Sequence of chain 1.A:
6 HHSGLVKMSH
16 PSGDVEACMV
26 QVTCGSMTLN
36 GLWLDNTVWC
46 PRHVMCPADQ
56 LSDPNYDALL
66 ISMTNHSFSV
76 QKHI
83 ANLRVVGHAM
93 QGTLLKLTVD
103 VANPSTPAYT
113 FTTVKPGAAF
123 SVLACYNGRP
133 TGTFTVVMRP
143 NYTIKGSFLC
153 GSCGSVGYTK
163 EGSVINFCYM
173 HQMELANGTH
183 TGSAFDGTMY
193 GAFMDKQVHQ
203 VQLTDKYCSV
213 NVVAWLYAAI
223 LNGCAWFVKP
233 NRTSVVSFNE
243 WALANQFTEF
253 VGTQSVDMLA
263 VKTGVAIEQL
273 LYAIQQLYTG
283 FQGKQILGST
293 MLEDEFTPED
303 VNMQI

This small molecule binds to this protein.
Small molecule (SMILES): O=C(N[C@@H](CC1CCCCC1)C(=O)N[C@H](CO)C[C@@H]1CCNC1=O)OC1CCC(F)(F)CC1

Binding-site contacts:
Ligand atom C10 contacts residue GLN199 of chain 1.A at 3.7 Å.
Ligand atom N24 contacts residue PHE150 of chain 1.A at 3.1 Å (h-bond).
Ligand atom C04 contacts residue GLU176 of chain 1.A at 3.6 Å.
Ligand atom O27 contacts residue GLU176 of chain 1.A at 3.6 Å.
Ligand atom C23 contacts residue HIS173 of chain 1.A at 3.7 Å.
Ligand atom C15 contacts residue ASP197 of chain 1.A at 3.1 Å.
Ligand atom C21 contacts residue CYS155 of chain 1.A at 3.2 Å (hydrophobic).
Ligand atom F01 contacts residue VAL200 of chain 1.A at 2.8 Å.
Ligand atom C16 contacts residue LYS198 of chain 1.A at 3.4 Å.
Ligand atom F03 contacts residue VAL200 of chain 1.A at 3.8 Å.
Ligand atom N24 contacts residue GLU176 of chain 1.A at 2.9 Å (salt-bridge).
Ligand atom O31 contacts residue GLU176 of chain 1.A at 3.0 Å (salt-bridge).
Ligand atom O27 contacts residue HIS182 of chain 1.A at 3.4 Å.
Ligand atom O29 contacts residue CYS155 of chain 1.A at 2.6 Å (h-bond).
Ligand atom F03 contacts residue GLN202 of chain 1.A at 3.3 Å.
Ligand atom C05 contacts residue GLU176 of chain 1.A at 3.8 Å.
Ligand atom O29 contacts residue GLY153 of chain 1.A at 3.3 Å (h-bond).
Ligand atom C16 contacts residue ASP197 of chain 1.A at 3.3 Å.
Ligand atom C25 contacts residue GLU176 of chain 1.A at 3.7 Å.
Ligand atom N19 contacts residue CYS155 of chain 1.A at 3.0 Å (h-bond).
Ligand atom N09 contacts residue GLN199 of chain 1.A at 2.8 Å (h-bond).
Ligand atom C33 contacts residue GLU176 of chain 1.A at 3.5 Å.
Ligand atom F01 contacts residue HIS201 of chain 1.A at 3.2 Å.
Ligand atom C06 contacts residue GLU176 of chain 1.A at 3.0 Å.
Ligand atom O07 contacts residue GLN199 of chain 1.A at 3.7 Å.
Ligand atom C23 contacts residue GLU176 of chain 1.A at 3.5 Å.
Ligand atom C12 contacts residue GLN199 of chain 1.A at 3.6 Å.
Ligand atom C08 contacts residue GLN199 of chain 1.A at 3.7 Å.
Ligand atom O27 contacts residue HIS173 of chain 1.A at 2.7 Å (h-bond).
Ligand atom C28 contacts residue CYS155 of chain 1.A at 1.8 Å (hydrophobic).
Ligand atom C16 contacts residue GLN199 of chain 1.A at 3.8 Å.
Ligand atom C32 contacts residue GLU176 of chain 1.A at 3.7 Å.
Ligand atom C15 contacts residue TYR61 of chain 1.A at 3.4 Å (hydrophobic).
Ligand atom C20 contacts residue CYS155 of chain 1.A at 2.8 Å (hydrophobic).
Ligand atom N19 contacts residue GLN174 of chain 1.A at 3.3 Å (h-bond).
Ligand atom F03 contacts residue HIS201 of chain 1.A at 3.8 Å.
Ligand atom O29 contacts residue SER154 of chain 1.A at 3.3 Å (h-bond).
Ligand atom C11 contacts residue GLN199 of chain 1.A at 3.5 Å.
Ligand atom O31 contacts residue MET175 of chain 1.A at 3.0 Å.
Ligand atom O27 contacts residue PHE150 of chain 1.A at 3.4 Å.